Sequence of chain 10.C:
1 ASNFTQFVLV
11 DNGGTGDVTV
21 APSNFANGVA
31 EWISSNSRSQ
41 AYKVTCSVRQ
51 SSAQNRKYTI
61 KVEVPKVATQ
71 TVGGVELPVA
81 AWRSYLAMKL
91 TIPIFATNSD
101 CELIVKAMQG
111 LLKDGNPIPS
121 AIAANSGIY

Sequence of chain 24.C:
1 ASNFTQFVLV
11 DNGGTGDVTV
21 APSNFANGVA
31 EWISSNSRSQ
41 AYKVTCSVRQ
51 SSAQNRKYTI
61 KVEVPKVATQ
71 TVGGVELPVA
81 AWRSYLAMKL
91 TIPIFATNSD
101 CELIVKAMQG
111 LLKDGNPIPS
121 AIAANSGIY

The small molecule below binds the protein below.
Small molecule (SMILES): Nc1ccn([C@@H]2O[C@H](CO[P](=O)(O)O[C@H]3[C@@H](O)[C@H](n4cnc5c(N)ncnc54)O[C@@H]3CO[P](=O)(O)O[C@H]3[C@@H](O)[C@H](n4cnc5c(=O)nc(N)[nH]c54)O[C@@H]3CO[P](=O)(O)O[C@H]3[C@@H](O)[C@H](n4cnc5c(N)ncnc54)O[C@@H]3CO[P](=O)(O)O[C@H]3[C@@H](O)[C@H](n4cnc5c(N)ncnc54)O[C@@H]3CO[P](=O)(O)O[C@H]3[C@@H](O)[C@H](n4ccc(=O)[nH]c4=O)O[C@@H]3CO[P](=O)(O)O[C@H]3[C@@H](O)[C@H](n4ccc(N)nc4=O)O[C@@H]3CO[P](=O)(O)O[C@H]3[C@@H](O)[C@H](n4ccc(=O)[nH]c4=O)O[C@@H]3CO[P](=O)(O)O[C@H]3[C@@H](O)[C@H](n4cnc5c(=O)nc(N)[nH]c54)O[C@@H]3CO)[C@@H](O)[C@H]2O)c(=O)n1

Binding-site contacts:
Ligand atom OP2 contacts residue SER51 of chain 24.C at 3.3 Å (h-bond).
Ligand atom O5' contacts residue ARG49 of chain 24.C at 3.6 Å (salt-bridge).
Ligand atom C6 contacts residue THR45 of chain 10.C at 3.4 Å.
Ligand atom OP1 contacts residue ASN55 of chain 24.C at 3.2 Å.
Ligand atom C5' contacts residue ARG49 of chain 24.C at 2.6 Å.
Ligand atom P contacts residue ARG49 of chain 24.C at 3.7 Å.
Ligand atom O5' contacts residue LYS57 of chain 24.C at 2.8 Å (salt-bridge).
Ligand atom OP1 contacts residue ASN55 of chain 24.C at 3.0 Å (h-bond).
Ligand atom C8 contacts residue LYS61 of chain 10.C at 3.6 Å.
Ligand atom OP1 contacts residue LYS89 of chain 24.C at 3.5 Å (salt-bridge).
Ligand atom O5' contacts residue LYS89 of chain 24.C at 3.2 Å (salt-bridge).
Ligand atom O3' contacts residue ARG49 of chain 24.C at 3.6 Å (salt-bridge).
Ligand atom N1 contacts residue SER47 of chain 10.C at 2.7 Å (h-bond).
Ligand atom N6 contacts residue THR59 of chain 10.C at 2.7 Å (h-bond).
Ligand atom O4' contacts residue LYS61 of chain 10.C at 3.7 Å.
Ligand atom N7 contacts residue TYR85 of chain 10.C at 3.8 Å.
Ligand atom OP2 contacts residue LYS43 of chain 10.C at 2.7 Å (salt-bridge).
Ligand atom OP2 contacts residue THR91 of chain 24.C at 3.7 Å.
Ligand atom P contacts residue LYS57 of chain 24.C at 3.1 Å.
Ligand atom C6 contacts residue THR59 of chain 10.C at 3.5 Å.
Ligand atom OP1 contacts residue SER52 of chain 24.C at 3.1 Å.
Ligand atom OP1 contacts residue ARG49 of chain 24.C at 2.6 Å (salt-bridge).
Ligand atom OP2 contacts residue TYR85 of chain 10.C at 2.6 Å (h-bond).
Ligand atom C2 contacts residue SER47 of chain 10.C at 3.2 Å.
Ligand atom C4' contacts residue ARG49 of chain 24.C at 3.6 Å.
Ligand atom N6 contacts residue CYS46 of chain 10.C at 3.6 Å (h-bond).
Ligand atom OP1 contacts residue SER51 of chain 24.C at 2.7 Å (h-bond).
Ligand atom C5 contacts residue THR45 of chain 10.C at 3.4 Å.
Ligand atom OP2 contacts residue LYS89 of chain 24.C at 3.5 Å (salt-bridge).
Ligand atom OP2 contacts residue LYS57 of chain 24.C at 3.0 Å (salt-bridge).
Ligand atom N1 contacts residue THR59 of chain 10.C at 3.4 Å.
Ligand atom C5' contacts residue LYS57 of chain 24.C at 3.8 Å.
Ligand atom P contacts residue SER51 of chain 24.C at 3.2 Å.
Ligand atom N6 contacts residue THR45 of chain 10.C at 2.8 Å (h-bond).
Ligand atom N7 contacts residue THR45 of chain 10.C at 2.7 Å (h-bond).
Ligand atom OP2 contacts residue LYS57 of chain 24.C at 3.5 Å (salt-bridge).
Ligand atom N9 contacts residue LYS61 of chain 10.C at 3.8 Å.
Ligand atom N7 contacts residue LYS61 of chain 10.C at 3.4 Å.
Ligand atom OP1 contacts residue LYS57 of chain 24.C at 2.9 Å.
Ligand atom O3' contacts residue SER51 of chain 24.C at 3.3 Å (h-bond).